Sequence of chain 1.A:
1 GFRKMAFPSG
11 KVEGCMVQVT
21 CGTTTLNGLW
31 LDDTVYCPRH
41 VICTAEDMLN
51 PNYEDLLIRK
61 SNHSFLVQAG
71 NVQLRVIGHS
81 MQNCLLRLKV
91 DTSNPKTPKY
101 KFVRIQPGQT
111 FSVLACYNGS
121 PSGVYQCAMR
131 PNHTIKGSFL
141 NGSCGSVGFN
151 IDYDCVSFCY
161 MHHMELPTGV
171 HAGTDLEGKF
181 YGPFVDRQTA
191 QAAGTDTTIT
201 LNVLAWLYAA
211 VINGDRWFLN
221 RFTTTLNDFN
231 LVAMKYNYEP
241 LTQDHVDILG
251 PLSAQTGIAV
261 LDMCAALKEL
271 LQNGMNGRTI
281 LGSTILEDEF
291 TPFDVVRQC

This protein binds this small molecule.
Small molecule (SMILES): COc1cccc2[nH]c(C(=O)N[C@@H](CC(C)C)C(=O)N[C@@H](C[C@@H]3CCNC3=O)C(=O)COP(=O)(O)O)cc12

Binding-site contacts:
Ligand atom O25 contacts residue PHE139 of chain 1.A at 3.9 Å.
Ligand atom N14 contacts residue HIS163 of chain 1.A at 3.4 Å (h-bond).
Ligand atom C15 contacts residue HIS163 of chain 1.A at 3.5 Å.
Ligand atom C21 contacts residue HIS162 of chain 1.A at 3.3 Å.
Ligand atom O01 contacts residue GLU165 of chain 1.A at 1.3 Å (salt-bridge).
Ligand atom O25 contacts residue HIS171 of chain 1.A at 3.6 Å.
Ligand atom C23 contacts residue PHE139 of chain 1.A at 3.8 Å (hydrophobic).
Ligand atom O28 contacts residue CYS144 of chain 1.A at 3.3 Å (h-bond).
Ligand atom C23 contacts residue ASN141 of chain 1.A at 3.9 Å.
Ligand atom O25 contacts residue MET164 of chain 1.A at 3.5 Å.
Ligand atom O33 contacts residue GLY142 of chain 1.A at 3.9 Å.
Ligand atom C27 contacts residue CYS144 of chain 1.A at 2.0 Å (hydrophobic).
Ligand atom C19 contacts residue HIS162 of chain 1.A at 3.9 Å.
Ligand atom O30 contacts residue THR25 of chain 1.A at 3.8 Å.
Ligand atom O25 contacts residue GLU165 of chain 1.A at 3.5 Å.
Ligand atom O33 contacts residue SER143 of chain 1.A at 3.4 Å (h-bond).
Ligand atom C19 contacts residue CYS144 of chain 1.A at 3.2 Å (hydrophobic).
Ligand atom C27 contacts residue HIS40 of chain 1.A at 3.5 Å.
Ligand atom C23 contacts residue GLU165 of chain 1.A at 3.7 Å.
Ligand atom C18 contacts residue CYS144 of chain 1.A at 2.9 Å (hydrophobic).
Ligand atom O33 contacts residue CYS144 of chain 1.A at 1.9 Å (h-bond).
Ligand atom C07 contacts residue GLU165 of chain 1.A at 3.0 Å.
Ligand atom N22 contacts residue GLU165 of chain 1.A at 3.0 Å (salt-bridge).
Ligand atom C23 contacts residue LEU140 of chain 1.A at 3.8 Å (hydrophobic).
Ligand atom C02 contacts residue MET164 of chain 1.A at 3.3 Å (hydrophobic).
Ligand atom N04 contacts residue GLU165 of chain 1.A at 2.1 Å (salt-bridge).
Ligand atom C21 contacts residue GLU165 of chain 1.A at 3.4 Å.
Ligand atom N14 contacts residue MET164 of chain 1.A at 3.2 Å.
Ligand atom N17 contacts residue CYS144 of chain 1.A at 3.9 Å.
Ligand atom O12 contacts residue GLN188 of chain 1.A at 3.4 Å.
Ligand atom C03 contacts residue GLU165 of chain 1.A at 2.9 Å.
Ligand atom N22 contacts residue PHE139 of chain 1.A at 3.1 Å (h-bond).
Ligand atom O01 contacts residue MET164 of chain 1.A at 2.3 Å.
Ligand atom C13 contacts residue GLN188 of chain 1.A at 3.4 Å.
Ligand atom C02 contacts residue GLU165 of chain 1.A at 2.5 Å.
Ligand atom O31 contacts residue GLY142 of chain 1.A at 3.4 Å (h-bond).
Ligand atom C26 contacts residue CYS144 of chain 1.A at 1.8 Å (hydrophobic).
Ligand atom O25 contacts residue HIS162 of chain 1.A at 2.3 Å (h-bond).
Ligand atom C08 contacts residue GLU165 of chain 1.A at 3.5 Å.
Ligand atom N14 contacts residue GLU165 of chain 1.A at 3.2 Å (salt-bridge).